Sequence of chain 1.C:
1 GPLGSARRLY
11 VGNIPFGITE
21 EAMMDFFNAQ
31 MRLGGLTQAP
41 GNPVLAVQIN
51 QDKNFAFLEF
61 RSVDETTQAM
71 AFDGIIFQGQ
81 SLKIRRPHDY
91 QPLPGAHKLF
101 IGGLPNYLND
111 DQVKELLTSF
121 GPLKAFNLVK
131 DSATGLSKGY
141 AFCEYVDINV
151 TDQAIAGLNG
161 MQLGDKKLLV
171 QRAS

A small-molecule ligand and the protein it binds are described below.
Small molecule (SMILES): O=c1ccn([C@H]2C[C@H](O[P](=O)(O)OC[C@H]3O[C@@H](n4ccc(=O)[nH]c4=O)C[C@@H]3O)[C@@H](CO[P](=O)(O)O[C@H]3C[C@H](n4cc(Br)c(=O)[nH]c4=O)O[C@@H]3CO[P](=O)(O)O[C@H]3C[C@H](n4ccc(=O)[nH]c4=O)O[C@@H]3CO[P](=O)(O)O[C@H]3C[C@H](n4ccc(=O)[nH]c4=O)O[C@@H]3CO[P](=O)(O)O[C@H]3C[C@H](n4ccc(=O)[nH]c4=O)O[C@@H]3COP(=O)(O)O)O2)c(=O)[nH]1

Binding-site contacts:
Ligand atom O4' contacts residue PHE142 of chain 1.C at 3.1 Å.
Ligand atom O5' contacts residue TYR10 of chain 1.D at 3.1 Å (h-bond).
Ligand atom O4 contacts residue LYS166 of chain 1.C at 3.0 Å.
Ligand atom O4 contacts residue GLN171 of chain 1.C at 3.1 Å (h-bond).
Ligand atom C6 contacts residue TYR10 of chain 1.D at 3.3 Å (hydrophobic).
Ligand atom C4' contacts residue GLN48 of chain 1.D at 3.0 Å.
Ligand atom C2 contacts residue PHE57 of chain 1.D at 3.3 Å (hydrophobic).
Ligand atom O2 contacts residue ASN127 of chain 1.C at 3.1 Å (h-bond).
Ligand atom O4' contacts residue GLN48 of chain 1.D at 3.0 Å (h-bond).
Ligand atom O4 contacts residue ARG85 of chain 1.D at 3.3 Å.
Ligand atom C5' contacts residue TYR140 of chain 1.C at 2.9 Å (hydrophobic).
Ligand atom OP1 contacts residue LYS83 of chain 1.D at 2.6 Å (salt-bridge).
Ligand atom N3 contacts residue ARG86 of chain 1.D at 3.2 Å (salt-bridge).
Ligand atom C4 contacts residue HIS88 of chain 1.D at 3.3 Å.
Ligand atom OP2 contacts residue TYR10 of chain 1.D at 2.7 Å (h-bond).
Ligand atom O2 contacts residue PRO87 of chain 1.D at 3.3 Å.
Ligand atom O4' contacts residue PHE57 of chain 1.D at 3.3 Å.
Ligand atom N3 contacts residue ARG8 of chain 1.D at 3.1 Å (salt-bridge).
Ligand atom O4 contacts residue ASP89 of chain 1.D at 2.8 Å (salt-bridge).
Ligand atom OP2 contacts residue LYS138 of chain 1.C at 2.5 Å (salt-bridge).
Ligand atom C5 contacts residue PHE100 of chain 1.C at 3.3 Å (hydrophobic).
Ligand atom N3 contacts residue LYS53 of chain 1.D at 3.2 Å (salt-bridge).
Ligand atom C4 contacts residue ARG8 of chain 1.D at 3.2 Å.
Ligand atom O4 contacts residue HIS88 of chain 1.D at 2.9 Å (h-bond).
Ligand atom C5 contacts residue ASN54 of chain 1.D at 2.8 Å.
Ligand atom OP1 contacts residue LYS53 of chain 1.D at 2.8 Å (salt-bridge).
Ligand atom N1 contacts residue LYS53 of chain 1.D at 3.1 Å (salt-bridge).
Ligand atom C2 contacts residue LYS53 of chain 1.D at 3.1 Å.
Ligand atom O4 contacts residue PRO87 of chain 1.D at 3.2 Å.
Ligand atom O3' contacts residue LYS53 of chain 1.D at 3.3 Å.
Ligand atom O4 contacts residue ASN54 of chain 1.D at 3.0 Å (h-bond).
Ligand atom O4 contacts residue GLY103 of chain 1.C at 3.4 Å.
Ligand atom OP1 contacts residue SER132 of chain 1.C at 3.0 Å (h-bond).
Ligand atom C4' contacts residue TYR140 of chain 1.C at 2.9 Å (hydrophobic).
Ligand atom O2 contacts residue LYS53 of chain 1.D at 3.1 Å.
Ligand atom N3 contacts residue HIS88 of chain 1.D at 3.3 Å (h-bond).
Ligand atom O2 contacts residue ARG8 of chain 1.D at 2.7 Å (salt-bridge).
Ligand atom O2 contacts residue HIS88 of chain 1.D at 3.0 Å (h-bond).
Ligand atom O4 contacts residue ARG172 of chain 1.C at 3.4 Å (salt-bridge).
Ligand atom C4 contacts residue ASN54 of chain 1.D at 2.8 Å.

Sequence of chain 1.D:
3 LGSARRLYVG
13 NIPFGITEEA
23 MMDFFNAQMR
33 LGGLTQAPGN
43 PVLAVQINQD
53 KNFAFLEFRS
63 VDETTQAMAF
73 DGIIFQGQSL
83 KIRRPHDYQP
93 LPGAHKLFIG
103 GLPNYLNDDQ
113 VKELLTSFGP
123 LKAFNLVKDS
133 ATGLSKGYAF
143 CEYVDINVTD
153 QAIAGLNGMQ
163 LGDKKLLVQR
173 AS